Sequence of chain 2.D:
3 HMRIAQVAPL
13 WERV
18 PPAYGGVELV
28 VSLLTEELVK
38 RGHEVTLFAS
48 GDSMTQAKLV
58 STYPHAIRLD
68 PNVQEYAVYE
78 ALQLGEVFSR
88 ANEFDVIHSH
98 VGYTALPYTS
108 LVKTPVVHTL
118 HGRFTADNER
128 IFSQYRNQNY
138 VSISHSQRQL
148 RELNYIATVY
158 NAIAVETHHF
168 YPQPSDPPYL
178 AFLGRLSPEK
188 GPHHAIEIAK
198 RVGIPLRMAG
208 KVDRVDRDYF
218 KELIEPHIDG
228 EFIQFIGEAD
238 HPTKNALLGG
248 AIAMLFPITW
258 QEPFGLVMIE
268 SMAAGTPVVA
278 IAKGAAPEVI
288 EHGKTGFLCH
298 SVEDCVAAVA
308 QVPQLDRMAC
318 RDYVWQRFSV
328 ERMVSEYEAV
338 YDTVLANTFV

The protein below binds the small molecule below.
Small molecule (SMILES): OC[C@H]1O[C@@]2(CO[C@@]3(O[C@H](CO)[C@@H](O)[C@H](O)[C@H]3O)O2)[C@@H](O)[C@@H]1O

Binding-site contacts:
Ligand atom O3 contacts residue VAL24 of chain 2.D at 3.2 Å.
Ligand atom C2 contacts residue UDP1 of chain 2.L at 3.6 Å.
Ligand atom C4 contacts residue UDP1 of chain 2.L at 4.0 Å.
Ligand atom O4 contacts residue ARG182 of chain 2.D at 4.4 Å.
Ligand atom C5 contacts residue TYR21 of chain 2.D at 3.9 Å (hydrophobic).
Ligand atom C6 contacts residue VAL24 of chain 2.D at 4.2 Å (hydrophobic).
Ligand atom O2 contacts residue UDP1 of chain 2.L at 2.7 Å (h-bond).
Ligand atom O4 contacts residue LYS208 of chain 2.D at 3.2 Å (salt-bridge).
Ligand atom O6 contacts residue TRP13 of chain 2.D at 3.7 Å.
Ligand atom O6 contacts residue GLU25 of chain 2.D at 3.0 Å (salt-bridge).
Ligand atom C2 contacts residue TYR21 of chain 2.D at 3.4 Å (hydrophobic).
Ligand atom O2 contacts residue TYR21 of chain 2.D at 3.0 Å (h-bond).
Ligand atom O4 contacts residue GLY23 of chain 2.D at 2.8 Å (h-bond).
Ligand atom O2 contacts residue TYR21 of chain 2.D at 2.4 Å (h-bond).
Ligand atom O4 contacts residue UDP1 of chain 2.L at 3.1 Å (h-bond).
Ligand atom C2 contacts residue ARG182 of chain 2.D at 4.1 Å.
Ligand atom O2 contacts residue ARG182 of chain 2.D at 4.0 Å.
Ligand atom C3 contacts residue TYR21 of chain 2.D at 4.3 Å (hydrophobic).
Ligand atom C4 contacts residue TYR21 of chain 2.D at 4.4 Å (hydrophobic).
Ligand atom O4 contacts residue GLY22 of chain 2.D at 3.9 Å.
Ligand atom O2 contacts residue ARG182 of chain 2.D at 3.0 Å (salt-bridge).
Ligand atom C1 contacts residue TYR21 of chain 2.D at 3.3 Å (hydrophobic).
Ligand atom C3 contacts residue UDP1 of chain 2.L at 3.5 Å.
Ligand atom O4 contacts residue ASP210 of chain 2.D at 3.6 Å.
Ligand atom O5 contacts residue TYR21 of chain 2.D at 3.0 Å (h-bond).
Ligand atom C4 contacts residue ASP210 of chain 2.D at 3.8 Å.
Ligand atom C6 contacts residue GLU25 of chain 2.D at 3.4 Å.
Ligand atom C2 contacts residue TYR21 of chain 2.D at 4.3 Å (hydrophobic).
Ligand atom C4 contacts residue VAL24 of chain 2.D at 3.7 Å (hydrophobic).
Ligand atom C5 contacts residue GLY23 of chain 2.D at 4.3 Å.
Ligand atom C4 contacts residue TYR21 of chain 2.D at 4.2 Å (hydrophobic).
Ligand atom C4 contacts residue LYS208 of chain 2.D at 4.2 Å.
Ligand atom C4 contacts residue GLY23 of chain 2.D at 3.7 Å.
Ligand atom O4 contacts residue TYR21 of chain 2.D at 3.3 Å (h-bond).
Ligand atom C3 contacts residue VAL24 of chain 2.D at 3.9 Å (hydrophobic).
Ligand atom O1 contacts residue TRP13 of chain 2.D at 4.1 Å.
Ligand atom O4 contacts residue TYR21 of chain 2.D at 3.7 Å.
Ligand atom O3 contacts residue HIS118 of chain 2.D at 4.3 Å.
Ligand atom O4 contacts residue VAL24 of chain 2.D at 3.8 Å.
Ligand atom C5 contacts residue GLU25 of chain 2.D at 4.0 Å.